Sequence of chain 1.A:
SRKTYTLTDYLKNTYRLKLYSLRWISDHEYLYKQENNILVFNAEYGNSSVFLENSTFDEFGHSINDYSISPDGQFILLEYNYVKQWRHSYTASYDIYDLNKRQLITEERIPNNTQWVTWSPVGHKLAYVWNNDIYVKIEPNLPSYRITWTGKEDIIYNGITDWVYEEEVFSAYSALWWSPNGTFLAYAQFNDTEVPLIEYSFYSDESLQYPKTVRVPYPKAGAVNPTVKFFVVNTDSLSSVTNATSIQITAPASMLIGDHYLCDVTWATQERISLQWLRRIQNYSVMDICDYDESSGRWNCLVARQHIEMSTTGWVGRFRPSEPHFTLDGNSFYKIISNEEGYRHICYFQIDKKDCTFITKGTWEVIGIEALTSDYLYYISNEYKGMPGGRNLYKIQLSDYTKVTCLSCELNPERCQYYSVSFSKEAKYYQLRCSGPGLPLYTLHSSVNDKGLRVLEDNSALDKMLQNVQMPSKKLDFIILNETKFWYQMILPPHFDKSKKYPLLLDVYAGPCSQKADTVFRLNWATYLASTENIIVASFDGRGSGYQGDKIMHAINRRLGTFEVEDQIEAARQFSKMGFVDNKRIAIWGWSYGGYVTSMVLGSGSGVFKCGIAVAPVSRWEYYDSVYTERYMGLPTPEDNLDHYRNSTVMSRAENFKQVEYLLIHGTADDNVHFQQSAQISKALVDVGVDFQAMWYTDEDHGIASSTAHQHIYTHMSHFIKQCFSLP

Binding-site contacts:
Ligand atom C7 contacts residue ARG109 of chain 1.A at 4.0 Å.
Ligand atom C2 contacts residue ASN112 of chain 1.A at 2.3 Å.
Ligand atom C4 contacts residue ASN112 of chain 1.A at 4.2 Å.
Ligand atom C5 contacts residue ASN112 of chain 1.A at 3.7 Å.
Ligand atom O3 contacts residue ARG109 of chain 1.A at 3.8 Å.
Ligand atom C7 contacts residue ASN112 of chain 1.A at 3.7 Å.
Ligand atom O5 contacts residue ASN112 of chain 1.A at 2.4 Å (h-bond).
Ligand atom C3 contacts residue ARG109 of chain 1.A at 4.1 Å.
Ligand atom O7 contacts residue ASN112 of chain 1.A at 3.9 Å.
Ligand atom C8 contacts residue ILE110 of chain 1.A at 3.6 Å (hydrophobic).
Ligand atom C7 contacts residue ILE110 of chain 1.A at 4.4 Å (hydrophobic).
Ligand atom N2 contacts residue ASN112 of chain 1.A at 2.8 Å (h-bond).
Ligand atom C3 contacts residue ASN112 of chain 1.A at 3.7 Å.
Ligand atom C1 contacts residue ASN112 of chain 1.A at 1.4 Å.
Ligand atom C8 contacts residue ARG109 of chain 1.A at 3.4 Å.
Ligand atom N2 contacts residue ARG109 of chain 1.A at 4.1 Å.

A protein and the small-molecule ligand that binds it are described below.
Small molecule (SMILES): CC(=O)N[C@@H]1[C@@H](O)[C@H](O)[C@@H](CO)O[C@H]1O